Sequence of chain 25.E:
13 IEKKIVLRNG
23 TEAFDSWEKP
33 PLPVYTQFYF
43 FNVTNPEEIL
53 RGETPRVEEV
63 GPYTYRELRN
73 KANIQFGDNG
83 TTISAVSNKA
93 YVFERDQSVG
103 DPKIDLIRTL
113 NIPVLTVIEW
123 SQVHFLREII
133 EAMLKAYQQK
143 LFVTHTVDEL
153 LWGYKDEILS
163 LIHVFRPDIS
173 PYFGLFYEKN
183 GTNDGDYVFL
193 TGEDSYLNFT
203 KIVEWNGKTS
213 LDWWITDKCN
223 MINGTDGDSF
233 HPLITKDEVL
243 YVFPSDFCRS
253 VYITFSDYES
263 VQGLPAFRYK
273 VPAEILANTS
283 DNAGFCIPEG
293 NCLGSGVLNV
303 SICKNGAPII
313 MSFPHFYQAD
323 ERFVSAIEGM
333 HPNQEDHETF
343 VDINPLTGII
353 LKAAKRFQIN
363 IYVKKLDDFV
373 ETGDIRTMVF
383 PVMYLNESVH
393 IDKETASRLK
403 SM

The protein below binds the small molecule below.
Small molecule (SMILES): CC(=O)N[C@H]1[C@H](O[C@H]2[C@H](O)[C@@H](NC(C)=O)CO[C@@H]2CO)O[C@H](CO)[C@@H](O[C@@H]2O[C@H](CO)[C@@H](O)[C@H](O)[C@@H]2O)[C@@H]1O

Binding-site contacts:
Ligand atom O7 contacts residue LYS220 of chain 25.E at 4.0 Å.
Ligand atom O7 contacts residue MET223 of chain 25.E at 3.5 Å.
Ligand atom C7 contacts residue ASN225 of chain 25.E at 3.1 Å.
Ligand atom C2 contacts residue LYS220 of chain 25.E at 3.8 Å.
Ligand atom O7 contacts residue ASN225 of chain 25.E at 2.9 Å (h-bond).
Ligand atom O4 contacts residue LYS220 of chain 25.E at 4.2 Å.
Ligand atom O6 contacts residue ASP283 of chain 25.E at 3.8 Å.
Ligand atom O4 contacts residue MET223 of chain 25.E at 3.7 Å.
Ligand atom C1 contacts residue LYS220 of chain 25.E at 4.2 Å.
Ligand atom C3 contacts residue MET223 of chain 25.E at 3.7 Å (hydrophobic).
Ligand atom C8 contacts residue ARG251 of chain 25.E at 3.5 Å.
Ligand atom O6 contacts residue TYR243 of chain 25.E at 4.0 Å.
Ligand atom C1 contacts residue LYS220 of chain 25.E at 4.0 Å.
Ligand atom O5 contacts residue ASN225 of chain 25.E at 2.3 Å (h-bond).
Ligand atom O3 contacts residue LYS220 of chain 25.E at 3.8 Å.
Ligand atom O7 contacts residue ARG251 of chain 25.E at 4.3 Å.
Ligand atom C8 contacts residue MET223 of chain 25.E at 3.3 Å (hydrophobic).
Ligand atom C5 contacts residue LYS220 of chain 25.E at 4.0 Å.
Ligand atom C3 contacts residue ASN225 of chain 25.E at 3.8 Å.
Ligand atom C4 contacts residue LYS220 of chain 25.E at 3.4 Å.
Ligand atom C6 contacts residue LYS220 of chain 25.E at 4.0 Å.
Ligand atom C2 contacts residue ASP283 of chain 25.E at 3.8 Å.
Ligand atom C1 contacts residue ASN225 of chain 25.E at 1.4 Å.
Ligand atom C7 contacts residue ARG251 of chain 25.E at 4.0 Å.
Ligand atom C7 contacts residue MET223 of chain 25.E at 3.6 Å (hydrophobic).
Ligand atom O3 contacts residue ASP283 of chain 25.E at 4.3 Å.
Ligand atom C3 contacts residue LYS220 of chain 25.E at 4.1 Å.
Ligand atom C8 contacts residue SER252 of chain 25.E at 3.4 Å.
Ligand atom O7 contacts residue SER252 of chain 25.E at 2.9 Å (h-bond).
Ligand atom C2 contacts residue ASN225 of chain 25.E at 2.5 Å.
Ligand atom C5 contacts residue MET223 of chain 25.E at 4.0 Å (hydrophobic).
Ligand atom C7 contacts residue SER252 of chain 25.E at 3.5 Å.
Ligand atom N2 contacts residue MET223 of chain 25.E at 3.8 Å.
Ligand atom N2 contacts residue LYS220 of chain 25.E at 4.1 Å.
Ligand atom C6 contacts residue ASP283 of chain 25.E at 3.8 Å.
Ligand atom N2 contacts residue ASN225 of chain 25.E at 3.0 Å (h-bond).
Ligand atom C4 contacts residue ASN225 of chain 25.E at 4.2 Å.
Ligand atom O5 contacts residue LYS220 of chain 25.E at 3.4 Å.
Ligand atom C5 contacts residue ASN225 of chain 25.E at 3.6 Å.
Ligand atom C4 contacts residue MET223 of chain 25.E at 4.0 Å (hydrophobic).